This small molecule binds to this protein.
Small molecule (SMILES): CCOc1ccc(F)c([C@@H](Nc2ccc3c(N)nccc3c2)C(=O)N2CCC[C@@H]2c2ccccc2)c1

Binding-site contacts:
Ligand atom C13 contacts residue SER211 of chain 1.B at 3.5 Å.
Ligand atom C34 contacts residue HIS41 of chain 1.B at 3.2 Å.
Ligand atom N6 contacts residue SER211 of chain 1.B at 3.5 Å (h-bond).
Ligand atom C16 contacts residue GLY213 of chain 1.B at 3.6 Å.
Ligand atom C14 contacts residue TRP212 of chain 1.B at 3.5 Å (hydrophobic).
Ligand atom C24 contacts residue GLY213 of chain 1.B at 3.6 Å.
Ligand atom C7 contacts residue TRP212 of chain 1.B at 3.5 Å (hydrophobic).
Ligand atom N20 contacts residue SER187 of chain 1.B at 3.0 Å (h-bond).
Ligand atom C36 contacts residue ASP44 of chain 1.B at 3.3 Å.
Ligand atom N6 contacts residue SER192 of chain 1.B at 3.3 Å (h-bond).
Ligand atom F23 contacts residue GLY213 of chain 1.B at 3.5 Å.
Ligand atom C7 contacts residue GLY213 of chain 1.B at 3.6 Å.
Ligand atom C8 contacts residue SER187 of chain 1.B at 3.0 Å.
Ligand atom O12 contacts residue SER192 of chain 1.B at 3.4 Å (h-bond).
Ligand atom C24 contacts residue GLN214 of chain 1.B at 3.6 Å.
Ligand atom C33 contacts residue ASP90 of chain 1.B at 3.2 Å.
Ligand atom C9 contacts residue GLY213 of chain 1.B at 3.4 Å.
Ligand atom C36 contacts residue HIS41 of chain 1.B at 3.6 Å.
Ligand atom O27 contacts residue TRP212 of chain 1.B at 3.6 Å.
Ligand atom C24 contacts residue GLY215 of chain 1.B at 2.8 Å.
Ligand atom C24 contacts residue ASP186 of chain 1.B at 3.3 Å.
Ligand atom C33 contacts residue HIS41 of chain 1.B at 3.5 Å.
Ligand atom C28 contacts residue GLY215 of chain 1.B at 2.5 Å.
Ligand atom O27 contacts residue THR87 of chain 1.B at 3.6 Å.
Ligand atom N20 contacts residue ASP186 of chain 1.B at 3.0 Å (salt-bridge).
Ligand atom C22 contacts residue TRP212 of chain 1.B at 3.4 Å (hydrophobic).
Ligand atom C8 contacts residue ASP186 of chain 1.B at 3.5 Å.
Ligand atom C21 contacts residue SER211 of chain 1.B at 3.2 Å.
Ligand atom C32 contacts residue HIS41 of chain 1.B at 3.3 Å.
Ligand atom N20 contacts residue GLY223 of chain 1.B at 3.5 Å.
Ligand atom C28 contacts residue GLY213 of chain 1.B at 3.4 Å.
Ligand atom C8 contacts residue TRP212 of chain 1.B at 3.7 Å (hydrophobic).
Ligand atom C21 contacts residue TRP212 of chain 1.B at 3.5 Å (hydrophobic).
Ligand atom C15 contacts residue SER211 of chain 1.B at 3.6 Å.
Ligand atom C33 contacts residue THR86 of chain 1.B at 3.4 Å.
Ligand atom O12 contacts residue HIS41 of chain 1.B at 2.9 Å (h-bond).
Ligand atom C33 contacts residue THR87 of chain 1.B at 3.6 Å.
Ligand atom N11 contacts residue ASP186 of chain 1.B at 2.6 Å (salt-bridge).
Ligand atom N11 contacts residue SER187 of chain 1.B at 3.1 Å (h-bond).
Ligand atom C15 contacts residue TRP212 of chain 1.B at 3.7 Å (hydrophobic).

Sequence of chain 1.B:
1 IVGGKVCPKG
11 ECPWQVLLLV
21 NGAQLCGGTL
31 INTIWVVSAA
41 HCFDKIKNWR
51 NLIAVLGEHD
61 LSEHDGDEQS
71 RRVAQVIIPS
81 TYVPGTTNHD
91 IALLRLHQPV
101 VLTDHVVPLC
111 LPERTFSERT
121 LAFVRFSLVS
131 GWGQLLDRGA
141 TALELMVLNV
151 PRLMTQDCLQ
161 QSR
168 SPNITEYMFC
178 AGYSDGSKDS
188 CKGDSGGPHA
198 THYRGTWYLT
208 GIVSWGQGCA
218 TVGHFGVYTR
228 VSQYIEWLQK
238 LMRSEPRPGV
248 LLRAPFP